The small molecule below binds the protein below.
Small molecule (SMILES): CC(=O)N[C@H]1[C@H]([C@H](O)[C@H](O)CO)O[C@@](O)(C(=O)O)C[C@@H]1O

Sequence of chain 2.A:
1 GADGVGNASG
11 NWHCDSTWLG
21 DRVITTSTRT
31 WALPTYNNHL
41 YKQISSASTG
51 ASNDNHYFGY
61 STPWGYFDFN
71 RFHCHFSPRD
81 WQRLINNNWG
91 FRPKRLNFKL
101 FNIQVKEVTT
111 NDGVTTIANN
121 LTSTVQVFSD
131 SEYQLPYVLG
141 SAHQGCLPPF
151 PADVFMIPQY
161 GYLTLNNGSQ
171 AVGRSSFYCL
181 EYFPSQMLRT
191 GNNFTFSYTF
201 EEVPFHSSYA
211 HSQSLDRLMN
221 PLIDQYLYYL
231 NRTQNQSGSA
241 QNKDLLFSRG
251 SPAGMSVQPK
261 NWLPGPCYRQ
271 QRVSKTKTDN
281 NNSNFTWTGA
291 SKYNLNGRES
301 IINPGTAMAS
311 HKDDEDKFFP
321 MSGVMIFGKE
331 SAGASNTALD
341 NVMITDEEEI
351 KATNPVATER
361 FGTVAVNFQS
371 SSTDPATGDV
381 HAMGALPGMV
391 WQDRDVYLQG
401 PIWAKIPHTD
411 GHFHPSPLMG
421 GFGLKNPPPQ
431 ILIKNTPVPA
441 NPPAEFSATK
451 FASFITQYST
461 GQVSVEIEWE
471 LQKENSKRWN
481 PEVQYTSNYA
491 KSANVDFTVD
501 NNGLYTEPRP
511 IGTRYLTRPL

Sequence of chain 12.A:
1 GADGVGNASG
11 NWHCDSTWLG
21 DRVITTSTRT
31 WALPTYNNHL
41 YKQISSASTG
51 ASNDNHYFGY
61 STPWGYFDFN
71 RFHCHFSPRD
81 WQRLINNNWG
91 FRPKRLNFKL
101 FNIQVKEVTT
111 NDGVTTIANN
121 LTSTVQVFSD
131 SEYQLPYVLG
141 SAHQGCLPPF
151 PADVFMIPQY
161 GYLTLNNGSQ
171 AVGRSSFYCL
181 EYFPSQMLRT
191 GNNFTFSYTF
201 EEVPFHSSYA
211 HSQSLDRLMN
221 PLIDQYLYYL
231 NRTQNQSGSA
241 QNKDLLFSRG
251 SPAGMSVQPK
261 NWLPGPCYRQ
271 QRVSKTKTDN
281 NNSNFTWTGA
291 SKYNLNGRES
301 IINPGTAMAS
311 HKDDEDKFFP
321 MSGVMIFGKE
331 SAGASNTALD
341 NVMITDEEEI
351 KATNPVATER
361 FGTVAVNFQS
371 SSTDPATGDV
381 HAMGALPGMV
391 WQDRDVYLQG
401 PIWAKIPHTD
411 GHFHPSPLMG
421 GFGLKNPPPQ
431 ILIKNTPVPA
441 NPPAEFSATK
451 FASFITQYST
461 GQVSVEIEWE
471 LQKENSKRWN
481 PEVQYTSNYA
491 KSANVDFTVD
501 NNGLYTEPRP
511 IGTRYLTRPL

Binding-site contacts:
Ligand atom C3 contacts residue TRP287 of chain 12.A at 4.1 Å (hydrophobic).
Ligand atom O1B contacts residue ASN231 of chain 2.A at 4.3 Å.
Ligand atom O2 contacts residue THR286 of chain 12.A at 4.0 Å.
Ligand atom C5 contacts residue ASN231 of chain 2.A at 4.5 Å.
Ligand atom C1 contacts residue ASN231 of chain 2.A at 3.6 Å.
Ligand atom O2 contacts residue ARG232 of chain 2.A at 4.5 Å.
Ligand atom O1A contacts residue ASN231 of chain 2.A at 2.7 Å (h-bond).
Ligand atom O1B contacts residue ASN284 of chain 12.A at 3.7 Å.
Ligand atom C2 contacts residue ASN231 of chain 2.A at 4.0 Å.
Ligand atom O2 contacts residue TRP287 of chain 12.A at 4.5 Å.
Ligand atom O4 contacts residue TRP287 of chain 12.A at 4.1 Å.
Ligand atom O4 contacts residue VAL257 of chain 2.A at 3.1 Å.
Ligand atom C11 contacts residue GLY254 of chain 2.A at 3.6 Å.
Ligand atom C3 contacts residue THR286 of chain 12.A at 3.5 Å.
Ligand atom C4 contacts residue VAL257 of chain 2.A at 4.4 Å (hydrophobic).
Ligand atom C4 contacts residue ASN231 of chain 2.A at 3.5 Å.
Ligand atom O10 contacts residue SER256 of chain 2.A at 3.5 Å (h-bond).
Ligand atom C11 contacts residue ALA253 of chain 2.A at 3.6 Å (hydrophobic).
Ligand atom C1 contacts residue ASN284 of chain 12.A at 3.8 Å.
Ligand atom C1 contacts residue ARG232 of chain 2.A at 3.6 Å.
Ligand atom C10 contacts residue ASN55 of chain 12.A at 3.8 Å.
Ligand atom O1B contacts residue ARG232 of chain 2.A at 2.5 Å (salt-bridge).
Ligand atom O2 contacts residue ASN284 of chain 12.A at 3.0 Å (h-bond).
Ligand atom C11 contacts residue ASN55 of chain 12.A at 3.2 Å.
Ligand atom C2 contacts residue ASN284 of chain 12.A at 3.9 Å.
Ligand atom C11 contacts residue SER256 of chain 2.A at 4.3 Å.
Ligand atom O10 contacts residue SER52 of chain 12.A at 4.4 Å.
Ligand atom C3 contacts residue ASN231 of chain 2.A at 3.9 Å.
Ligand atom O2 contacts residue ASN231 of chain 2.A at 4.2 Å.
Ligand atom O1A contacts residue ASN284 of chain 12.A at 4.5 Å.
Ligand atom C10 contacts residue SER256 of chain 2.A at 4.2 Å.
Ligand atom O10 contacts residue ASN55 of chain 12.A at 3.4 Å (h-bond).
Ligand atom O1A contacts residue ARG232 of chain 2.A at 3.5 Å.
Ligand atom O1A contacts residue THR286 of chain 12.A at 4.2 Å.
Ligand atom O4 contacts residue ASN231 of chain 2.A at 4.2 Å.
Ligand atom C2 contacts residue THR286 of chain 12.A at 4.2 Å.